Sequence of chain 1.C:
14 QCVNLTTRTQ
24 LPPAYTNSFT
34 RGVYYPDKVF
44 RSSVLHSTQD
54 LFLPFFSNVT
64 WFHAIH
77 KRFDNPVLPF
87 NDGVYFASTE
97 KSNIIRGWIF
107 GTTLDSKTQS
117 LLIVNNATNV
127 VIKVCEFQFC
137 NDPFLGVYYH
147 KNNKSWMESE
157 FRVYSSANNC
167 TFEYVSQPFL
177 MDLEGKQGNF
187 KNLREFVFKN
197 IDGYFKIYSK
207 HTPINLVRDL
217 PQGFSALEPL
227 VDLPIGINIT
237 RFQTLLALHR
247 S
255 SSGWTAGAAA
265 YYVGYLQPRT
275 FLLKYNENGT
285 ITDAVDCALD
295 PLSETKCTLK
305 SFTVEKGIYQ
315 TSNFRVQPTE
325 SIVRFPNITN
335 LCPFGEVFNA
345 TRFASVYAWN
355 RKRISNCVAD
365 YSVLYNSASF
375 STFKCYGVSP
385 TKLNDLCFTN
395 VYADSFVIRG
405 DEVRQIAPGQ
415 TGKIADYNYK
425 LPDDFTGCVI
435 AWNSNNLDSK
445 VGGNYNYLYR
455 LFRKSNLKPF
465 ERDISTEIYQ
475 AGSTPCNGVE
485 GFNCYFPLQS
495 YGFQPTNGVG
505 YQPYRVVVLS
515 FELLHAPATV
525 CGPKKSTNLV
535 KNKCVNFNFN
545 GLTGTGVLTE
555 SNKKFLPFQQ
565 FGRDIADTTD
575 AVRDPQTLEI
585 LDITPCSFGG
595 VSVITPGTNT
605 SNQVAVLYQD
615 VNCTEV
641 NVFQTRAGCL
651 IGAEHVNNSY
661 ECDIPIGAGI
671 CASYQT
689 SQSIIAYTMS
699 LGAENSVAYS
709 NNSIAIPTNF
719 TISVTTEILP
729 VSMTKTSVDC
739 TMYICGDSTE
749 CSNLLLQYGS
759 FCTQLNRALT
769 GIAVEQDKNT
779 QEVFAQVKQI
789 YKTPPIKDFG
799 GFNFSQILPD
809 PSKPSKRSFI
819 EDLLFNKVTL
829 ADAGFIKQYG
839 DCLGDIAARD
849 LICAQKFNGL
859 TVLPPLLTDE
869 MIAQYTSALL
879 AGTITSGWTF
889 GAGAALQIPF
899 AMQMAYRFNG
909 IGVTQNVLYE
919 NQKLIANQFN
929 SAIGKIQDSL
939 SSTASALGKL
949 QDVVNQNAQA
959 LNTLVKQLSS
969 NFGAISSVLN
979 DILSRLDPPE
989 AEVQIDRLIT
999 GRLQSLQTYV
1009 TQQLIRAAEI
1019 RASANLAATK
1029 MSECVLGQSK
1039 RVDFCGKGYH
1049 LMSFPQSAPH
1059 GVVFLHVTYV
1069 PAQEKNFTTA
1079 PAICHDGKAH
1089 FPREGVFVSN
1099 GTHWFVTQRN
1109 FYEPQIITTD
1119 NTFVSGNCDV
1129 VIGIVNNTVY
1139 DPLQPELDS

A small-molecule ligand and the protein it binds are described below.
Small molecule (SMILES): CC(=O)N[C@H]1[C@H](O[C@H]2[C@H](O)[C@@H](NC(C)=O)CO[C@@H]2CO)O[C@H](CO)[C@@H](O)[C@@H]1O

Binding-site contacts:
Ligand atom C1 contacts residue ASN801 of chain 1.C at 1.4 Å.
Ligand atom C5 contacts residue SER803 of chain 1.C at 3.8 Å.
Ligand atom C6 contacts residue GLN804 of chain 1.C at 3.7 Å.
Ligand atom C5 contacts residue ASN801 of chain 1.C at 3.7 Å.
Ligand atom C2 contacts residue ASN801 of chain 1.C at 2.5 Å.
Ligand atom C7 contacts residue ASN801 of chain 1.C at 3.2 Å.
Ligand atom C1 contacts residue SER803 of chain 1.C at 3.1 Å.
Ligand atom C4 contacts residue ASN801 of chain 1.C at 4.2 Å.
Ligand atom O5 contacts residue SER803 of chain 1.C at 3.7 Å.
Ligand atom C4 contacts residue SER803 of chain 1.C at 4.5 Å.
Ligand atom O5 contacts residue ASN801 of chain 1.C at 2.4 Å (h-bond).
Ligand atom C8 contacts residue GLN804 of chain 1.C at 4.4 Å.
Ligand atom C3 contacts residue SER803 of chain 1.C at 3.9 Å.
Ligand atom C3 contacts residue ASN801 of chain 1.C at 3.8 Å.
Ligand atom N2 contacts residue SER803 of chain 1.C at 4.0 Å.
Ligand atom C5 contacts residue GLN804 of chain 1.C at 3.8 Å.
Ligand atom O5 contacts residue GLN804 of chain 1.C at 4.2 Å.
Ligand atom N2 contacts residue ASN801 of chain 1.C at 2.9 Å (h-bond).
Ligand atom O7 contacts residue ASN801 of chain 1.C at 3.2 Å (h-bond).
Ligand atom C2 contacts residue SER803 of chain 1.C at 3.9 Å.
Ligand atom C8 contacts residue ASN801 of chain 1.C at 4.4 Å.